Binding-site contacts:
Ligand atom C1 contacts residue ASN154 of chain 35.A at 2.6 Å.
Ligand atom O5 contacts residue THR156 of chain 35.A at 3.9 Å.
Ligand atom O7 contacts residue THR156 of chain 35.A at 4.2 Å.
Ligand atom N2 contacts residue ASN154 of chain 35.A at 2.2 Å (h-bond).
Ligand atom C8 contacts residue GLY150 of chain 35.A at 4.3 Å.
Ligand atom C3 contacts residue ASN154 of chain 35.A at 4.3 Å.
Ligand atom C2 contacts residue ASN154 of chain 35.A at 2.9 Å.
Ligand atom C6 contacts residue THR156 of chain 35.A at 4.2 Å.
Ligand atom C7 contacts residue ASN154 of chain 35.A at 1.9 Å.
Ligand atom O7 contacts residue GLY150 of chain 35.A at 4.2 Å.
Ligand atom O7 contacts residue VAL153 of chain 35.A at 2.8 Å (h-bond).
Ligand atom C8 contacts residue ASN154 of chain 35.A at 3.4 Å.
Ligand atom O5 contacts residue ASN154 of chain 35.A at 3.7 Å.
Ligand atom C7 contacts residue GLY150 of chain 35.A at 4.5 Å.
Ligand atom C1 contacts residue THR156 of chain 35.A at 4.1 Å.
Ligand atom C5 contacts residue THR156 of chain 35.A at 3.7 Å.
Ligand atom C7 contacts residue VAL153 of chain 35.A at 4.0 Å (hydrophobic).
Ligand atom O7 contacts residue ASN154 of chain 35.A at 1.3 Å (h-bond).

This protein binds this small molecule.
Small molecule (SMILES): CC(=O)N[C@H]1[C@H](O[C@H]2[C@H](O)[C@@H](NC(C)=O)CO[C@@H]2CO)O[C@H](CO)[C@@H](O)[C@@H]1O

Sequence of chain 35.A:
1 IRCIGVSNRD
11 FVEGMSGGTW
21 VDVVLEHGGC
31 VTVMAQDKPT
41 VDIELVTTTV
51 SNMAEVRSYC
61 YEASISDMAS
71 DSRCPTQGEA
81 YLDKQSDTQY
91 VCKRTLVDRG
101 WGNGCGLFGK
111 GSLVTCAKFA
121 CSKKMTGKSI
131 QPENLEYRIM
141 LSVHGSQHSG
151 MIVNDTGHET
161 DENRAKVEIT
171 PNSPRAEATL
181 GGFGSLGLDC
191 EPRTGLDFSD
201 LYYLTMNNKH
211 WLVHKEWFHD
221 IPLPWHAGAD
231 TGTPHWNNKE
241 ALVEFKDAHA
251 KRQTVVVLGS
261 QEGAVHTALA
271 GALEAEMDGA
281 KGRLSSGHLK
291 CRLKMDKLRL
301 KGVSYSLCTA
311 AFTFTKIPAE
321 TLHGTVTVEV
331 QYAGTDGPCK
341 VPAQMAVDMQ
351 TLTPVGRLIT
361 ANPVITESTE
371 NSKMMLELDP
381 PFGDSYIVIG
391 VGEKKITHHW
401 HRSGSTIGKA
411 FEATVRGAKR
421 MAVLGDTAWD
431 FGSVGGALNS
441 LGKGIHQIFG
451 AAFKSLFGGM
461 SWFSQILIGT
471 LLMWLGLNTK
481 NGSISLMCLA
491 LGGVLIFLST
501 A